Binding-site contacts:
Ligand atom C3A contacts residue GLU109 of chain 2.B at 3.6 Å.
Ligand atom C3A contacts residue LEU166 of chain 2.B at 4.0 Å (hydrophobic).
Ligand atom N1 contacts residue GLY189 of chain 2.B at 3.7 Å.
Ligand atom N3 contacts residue THR190 of chain 2.B at 4.0 Å.
Ligand atom C7 contacts residue LEU166 of chain 2.B at 3.7 Å (hydrophobic).
Ligand atom N1 contacts residue THR190 of chain 2.B at 3.6 Å.
Ligand atom C2 contacts residue LYS87 of chain 2.B at 3.6 Å.
Ligand atom C4 contacts residue LEU166 of chain 2.B at 4.0 Å (hydrophobic).
Ligand atom C2 contacts residue GLU109 of chain 2.B at 3.6 Å.
Ligand atom C5 contacts residue CYS170 of chain 2.B at 4.2 Å (hydrophobic).
Ligand atom N3 contacts residue GLY189 of chain 2.B at 3.8 Å.
Ligand atom C7A contacts residue LEU166 of chain 2.B at 3.9 Å (hydrophobic).
Ligand atom C6 contacts residue PHE306 of chain 2.B at 3.7 Å (hydrophobic).
Ligand atom C6 contacts residue GLY233 of chain 2.B at 3.5 Å.
Ligand atom C2 contacts residue 0JO1 of chain 2.H at 3.6 Å.
Ligand atom N1 contacts residue 0JO1 of chain 2.H at 3.2 Å.
Ligand atom C7 contacts residue 0JO1 of chain 2.H at 4.2 Å.
Ligand atom C5 contacts residue PHE306 of chain 2.B at 3.6 Å (hydrophobic).
Ligand atom C6 contacts residue THR190 of chain 2.B at 3.8 Å.
Ligand atom C4 contacts residue GLU109 of chain 2.B at 4.0 Å.
Ligand atom C7 contacts residue GLY233 of chain 2.B at 3.4 Å.
Ligand atom C7 contacts residue THR190 of chain 2.B at 3.7 Å.
Ligand atom C5 contacts residue LEU166 of chain 2.B at 3.7 Å (hydrophobic).
Ligand atom C7 contacts residue GLY232 of chain 2.B at 3.8 Å.
Ligand atom N1 contacts residue LYS87 of chain 2.B at 3.1 Å (salt-bridge).
Ligand atom C4 contacts residue CYS170 of chain 2.B at 3.7 Å (hydrophobic).
Ligand atom C3A contacts residue THR190 of chain 2.B at 3.5 Å.
Ligand atom C2 contacts residue GLY189 of chain 2.B at 3.3 Å.
Ligand atom C2 contacts residue HIS115 of chain 2.B at 4.2 Å.
Ligand atom C7A contacts residue LYS87 of chain 2.B at 4.2 Å.
Ligand atom C6 contacts residue LEU166 of chain 2.B at 3.6 Å (hydrophobic).
Ligand atom C7 contacts residue GLY303 of chain 2.B at 4.1 Å.
Ligand atom C6 contacts residue GLY232 of chain 2.B at 3.8 Å.
Ligand atom C2 contacts residue THR190 of chain 2.B at 4.0 Å.
Ligand atom C7A contacts residue THR190 of chain 2.B at 3.4 Å.
Ligand atom C4 contacts residue THR190 of chain 2.B at 3.5 Å.
Ligand atom N3 contacts residue 0JO1 of chain 2.H at 4.2 Å.
Ligand atom C5 contacts residue THR190 of chain 2.B at 3.6 Å.
Ligand atom C7A contacts residue 0JO1 of chain 2.H at 3.6 Å.
Ligand atom N3 contacts residue GLU109 of chain 2.B at 2.6 Å (salt-bridge).

The small molecule below binds the protein below.
Small molecule (SMILES): c1ccc2[nH]cnc2c1

Sequence of chain 2.B:
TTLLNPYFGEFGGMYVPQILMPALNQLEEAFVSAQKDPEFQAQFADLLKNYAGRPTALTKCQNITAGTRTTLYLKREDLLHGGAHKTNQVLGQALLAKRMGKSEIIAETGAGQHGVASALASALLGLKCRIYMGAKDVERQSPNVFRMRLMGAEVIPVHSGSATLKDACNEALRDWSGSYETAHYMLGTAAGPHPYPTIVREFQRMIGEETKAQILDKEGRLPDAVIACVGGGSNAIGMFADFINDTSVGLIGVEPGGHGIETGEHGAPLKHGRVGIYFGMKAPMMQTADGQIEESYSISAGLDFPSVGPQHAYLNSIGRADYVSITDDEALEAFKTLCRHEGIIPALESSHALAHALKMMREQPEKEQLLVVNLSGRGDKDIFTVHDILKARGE